Sequence of chain 1.L:
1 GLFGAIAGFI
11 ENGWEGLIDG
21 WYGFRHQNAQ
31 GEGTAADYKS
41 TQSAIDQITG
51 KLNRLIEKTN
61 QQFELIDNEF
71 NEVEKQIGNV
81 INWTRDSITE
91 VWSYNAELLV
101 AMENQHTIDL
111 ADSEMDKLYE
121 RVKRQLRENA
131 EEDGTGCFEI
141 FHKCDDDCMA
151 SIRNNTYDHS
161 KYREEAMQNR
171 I

A protein and the small-molecule ligand that binds it are described below.
Small molecule (SMILES): CC(=O)N[C@@H]1[C@@H](O)[C@H](O)[C@@H](CO)O[C@H]1O

Binding-site contacts:
Ligand atom C1 contacts residue ASN82 of chain 1.L at 1.4 Å.
Ligand atom N2 contacts residue GLU72 of chain 1.L at 4.1 Å.
Ligand atom C8 contacts residue ASN79 of chain 1.L at 3.8 Å.
Ligand atom C2 contacts residue ASN82 of chain 1.L at 2.5 Å.
Ligand atom C4 contacts residue ASN82 of chain 1.L at 4.2 Å.
Ligand atom O7 contacts residue ASN82 of chain 1.L at 4.3 Å.
Ligand atom O3 contacts residue GLU72 of chain 1.L at 3.0 Å (salt-bridge).
Ligand atom C7 contacts residue ASN79 of chain 1.L at 3.7 Å.
Ligand atom O6 contacts residue ASN82 of chain 1.L at 4.4 Å.
Ligand atom C8 contacts residue LYS75 of chain 1.L at 3.6 Å.
Ligand atom O7 contacts residue ASN79 of chain 1.L at 3.2 Å (h-bond).
Ligand atom C7 contacts residue GLU72 of chain 1.L at 3.6 Å.
Ligand atom C8 contacts residue GLU72 of chain 1.L at 3.5 Å.
Ligand atom C3 contacts residue ASN82 of chain 1.L at 3.8 Å.
Ligand atom O7 contacts residue LYS75 of chain 1.L at 2.7 Å (salt-bridge).
Ligand atom N2 contacts residue GLY78 of chain 1.L at 4.3 Å.
Ligand atom N2 contacts residue ASN82 of chain 1.L at 3.0 Å (h-bond).
Ligand atom C8 contacts residue GLY78 of chain 1.L at 3.6 Å.
Ligand atom O5 contacts residue ASN82 of chain 1.L at 2.3 Å (h-bond).
Ligand atom C3 contacts residue GLU72 of chain 1.L at 3.7 Å.
Ligand atom C7 contacts residue ASN82 of chain 1.L at 3.9 Å.
Ligand atom C5 contacts residue ASN82 of chain 1.L at 3.6 Å.
Ligand atom C7 contacts residue LYS75 of chain 1.L at 3.6 Å.
Ligand atom O7 contacts residue GLU72 of chain 1.L at 4.0 Å.
Ligand atom C8 contacts residue GLU74 of chain 1.L at 4.4 Å.
Ligand atom C7 contacts residue GLY78 of chain 1.L at 4.3 Å.